Binding-site contacts:
Ligand atom O6 contacts residue THR196 of chain 2.D at 4.1 Å.
Ligand atom O7 contacts residue ILE159 of chain 2.D at 4.4 Å.
Ligand atom C5 contacts residue GLU197 of chain 2.D at 4.5 Å.
Ligand atom C4 contacts residue ASN194 of chain 2.D at 4.3 Å.
Ligand atom C5 contacts residue ASN194 of chain 2.D at 3.7 Å.
Ligand atom C5 contacts residue THR196 of chain 2.D at 3.8 Å.
Ligand atom C8 contacts residue ILE159 of chain 2.D at 4.0 Å (hydrophobic).
Ligand atom N2 contacts residue ASN194 of chain 2.D at 2.8 Å (h-bond).
Ligand atom C1 contacts residue ILE159 of chain 2.D at 4.3 Å (hydrophobic).
Ligand atom C2 contacts residue ASN194 of chain 2.D at 2.4 Å.
Ligand atom N2 contacts residue ILE159 of chain 2.D at 3.6 Å.
Ligand atom C1 contacts residue ASN194 of chain 2.D at 1.4 Å.
Ligand atom C8 contacts residue GLU197 of chain 2.D at 3.4 Å.
Ligand atom O6 contacts residue GLU197 of chain 2.D at 2.5 Å (salt-bridge).
Ligand atom O7 contacts residue ASN194 of chain 2.D at 3.2 Å (h-bond).
Ligand atom O5 contacts residue THR196 of chain 2.D at 3.7 Å.
Ligand atom C3 contacts residue ASN194 of chain 2.D at 3.8 Å.
Ligand atom C7 contacts residue GLU197 of chain 2.D at 4.1 Å.
Ligand atom C1 contacts residue THR196 of chain 2.D at 3.4 Å.
Ligand atom O5 contacts residue ASN194 of chain 2.D at 2.4 Å (h-bond).
Ligand atom O7 contacts residue GLN192 of chain 2.D at 4.3 Å.
Ligand atom O7 contacts residue LYS232 of chain 2.D at 4.1 Å.
Ligand atom C7 contacts residue ASN194 of chain 2.D at 3.3 Å.
Ligand atom C6 contacts residue GLU197 of chain 2.D at 3.3 Å.
Ligand atom O7 contacts residue THR196 of chain 2.D at 3.8 Å.
Ligand atom C8 contacts residue THR153 of chain 2.D at 4.4 Å.
Ligand atom C7 contacts residue ILE159 of chain 2.D at 3.8 Å (hydrophobic).

Sequence of chain 2.D:
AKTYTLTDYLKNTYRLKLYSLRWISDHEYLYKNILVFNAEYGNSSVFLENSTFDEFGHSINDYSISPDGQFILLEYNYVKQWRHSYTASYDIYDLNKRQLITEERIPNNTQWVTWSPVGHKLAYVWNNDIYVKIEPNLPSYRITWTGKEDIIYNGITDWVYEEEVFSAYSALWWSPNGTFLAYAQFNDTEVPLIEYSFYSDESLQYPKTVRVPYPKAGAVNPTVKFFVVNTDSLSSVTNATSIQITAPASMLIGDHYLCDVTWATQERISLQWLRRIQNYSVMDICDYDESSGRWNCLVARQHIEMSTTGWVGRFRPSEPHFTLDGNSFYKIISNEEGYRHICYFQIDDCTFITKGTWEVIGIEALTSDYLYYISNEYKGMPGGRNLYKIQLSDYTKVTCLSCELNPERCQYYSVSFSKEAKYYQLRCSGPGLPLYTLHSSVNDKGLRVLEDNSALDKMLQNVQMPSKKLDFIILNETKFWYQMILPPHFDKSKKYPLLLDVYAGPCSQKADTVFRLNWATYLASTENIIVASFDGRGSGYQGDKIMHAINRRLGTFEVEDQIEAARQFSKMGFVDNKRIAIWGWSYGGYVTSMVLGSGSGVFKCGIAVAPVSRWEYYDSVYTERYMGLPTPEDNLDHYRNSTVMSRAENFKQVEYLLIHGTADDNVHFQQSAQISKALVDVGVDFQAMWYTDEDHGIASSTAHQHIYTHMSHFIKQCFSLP

A small-molecule ligand and the protein it binds are described below.
Small molecule (SMILES): CC(=O)N[C@H]1[C@H](O[C@H]2[C@H](O)[C@@H](NC(C)=O)CO[C@@H]2CO)O[C@H](CO)[C@@H](O)[C@@H]1O